Sequence of chain 1.A:
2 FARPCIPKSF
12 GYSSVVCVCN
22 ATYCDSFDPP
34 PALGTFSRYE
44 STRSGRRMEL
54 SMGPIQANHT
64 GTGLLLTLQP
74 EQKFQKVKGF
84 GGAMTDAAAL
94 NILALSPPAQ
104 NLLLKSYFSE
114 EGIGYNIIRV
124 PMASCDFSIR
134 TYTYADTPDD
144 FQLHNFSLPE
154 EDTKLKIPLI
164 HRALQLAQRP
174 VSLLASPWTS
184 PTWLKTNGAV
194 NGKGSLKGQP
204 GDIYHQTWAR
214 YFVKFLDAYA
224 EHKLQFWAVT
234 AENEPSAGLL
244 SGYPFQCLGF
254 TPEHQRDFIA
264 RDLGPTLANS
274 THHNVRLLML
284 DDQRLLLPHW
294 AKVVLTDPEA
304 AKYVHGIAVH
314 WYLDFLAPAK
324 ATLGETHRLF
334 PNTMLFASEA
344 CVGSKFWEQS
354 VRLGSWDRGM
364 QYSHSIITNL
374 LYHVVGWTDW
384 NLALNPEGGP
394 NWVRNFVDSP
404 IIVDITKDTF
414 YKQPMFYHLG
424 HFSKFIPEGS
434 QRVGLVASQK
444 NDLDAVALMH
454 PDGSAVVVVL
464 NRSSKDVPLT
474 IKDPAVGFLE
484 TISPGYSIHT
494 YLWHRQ

Binding-site contacts:
Ligand atom S1 contacts residue SER347 of chain 1.A at 3.2 Å.
Ligand atom O4 contacts residue TRP383 of chain 1.A at 2.9 Å (h-bond).
Ligand atom O2 contacts residue GLU237 of chain 1.A at 3.4 Å.
Ligand atom C8 contacts residue GLU237 of chain 1.A at 3.6 Å.
Ligand atom C5 contacts residue GLU342 of chain 1.A at 3.2 Å.
Ligand atom C4 contacts residue TRP383 of chain 1.A at 3.7 Å (hydrophobic).
Ligand atom O3 contacts residue TRP383 of chain 1.A at 3.8 Å.
Ligand atom C2 contacts residue GLU342 of chain 1.A at 3.4 Å.
Ligand atom C9 contacts residue TYR315 of chain 1.A at 3.7 Å (hydrophobic).
Ligand atom C4 contacts residue ASN398 of chain 1.A at 3.9 Å.
Ligand atom O3 contacts residue PHE248 of chain 1.A at 3.5 Å.
Ligand atom O2 contacts residue ASN236 of chain 1.A at 2.9 Å (h-bond).
Ligand atom C5 contacts residue TRP383 of chain 1.A at 3.7 Å (hydrophobic).
Ligand atom C9 contacts residue GLN286 of chain 1.A at 3.6 Å.
Ligand atom O4 contacts residue ASP129 of chain 1.A at 2.5 Å (salt-bridge).
Ligand atom C1 contacts residue GLU237 of chain 1.A at 3.2 Å.
Ligand atom C6 contacts residue VAL400 of chain 1.A at 3.8 Å (hydrophobic).
Ligand atom O3 contacts residue TRP181 of chain 1.A at 2.9 Å (h-bond).
Ligand atom O1 contacts residue TYR246 of chain 1.A at 3.6 Å.
Ligand atom C5 contacts residue TYR315 of chain 1.A at 3.5 Å (hydrophobic).
Ligand atom C1 contacts residue GLU342 of chain 1.A at 3.2 Å.
Ligand atom O2 contacts residue GLU342 of chain 1.A at 2.8 Å (salt-bridge).
Ligand atom C15 contacts residue LEU243 of chain 1.A at 3.8 Å (hydrophobic).
Ligand atom C7 contacts residue TYR315 of chain 1.A at 3.5 Å (hydrophobic).
Ligand atom C4 contacts residue ASP129 of chain 1.A at 3.4 Å.
Ligand atom O3 contacts residue ASP129 of chain 1.A at 2.7 Å (salt-bridge).
Ligand atom N1 contacts residue GLU342 of chain 1.A at 3.3 Å (salt-bridge).
Ligand atom C8 contacts residue TYR315 of chain 1.A at 3.7 Å (hydrophobic).
Ligand atom C2 contacts residue GLU237 of chain 1.A at 3.6 Å.
Ligand atom C3 contacts residue GLU342 of chain 1.A at 3.4 Å.
Ligand atom C3 contacts residue ASP129 of chain 1.A at 3.8 Å.
Ligand atom C6 contacts residue CYS344 of chain 1.A at 3.9 Å (hydrophobic).
Ligand atom O1 contacts residue GLU237 of chain 1.A at 2.6 Å (salt-bridge).
Ligand atom O4 contacts residue ASN398 of chain 1.A at 3.7 Å.
Ligand atom C6 contacts residue ASN398 of chain 1.A at 3.6 Å.
Ligand atom O4 contacts residue PHE130 of chain 1.A at 3.4 Å.
Ligand atom C9 contacts residue GLU237 of chain 1.A at 3.7 Å.
Ligand atom S1 contacts residue TYR315 of chain 1.A at 3.6 Å.
Ligand atom N2 contacts residue TYR315 of chain 1.A at 3.8 Å.
Ligand atom N1 contacts residue TYR315 of chain 1.A at 3.6 Å.

The small molecule below binds the protein below.
Small molecule (SMILES): CCCCCCCCN=C1SC[C@@H]2[C@@H](O)[C@H](O)[C@@H](O)[C@H](O)N12